Sequence of chain 1.B:
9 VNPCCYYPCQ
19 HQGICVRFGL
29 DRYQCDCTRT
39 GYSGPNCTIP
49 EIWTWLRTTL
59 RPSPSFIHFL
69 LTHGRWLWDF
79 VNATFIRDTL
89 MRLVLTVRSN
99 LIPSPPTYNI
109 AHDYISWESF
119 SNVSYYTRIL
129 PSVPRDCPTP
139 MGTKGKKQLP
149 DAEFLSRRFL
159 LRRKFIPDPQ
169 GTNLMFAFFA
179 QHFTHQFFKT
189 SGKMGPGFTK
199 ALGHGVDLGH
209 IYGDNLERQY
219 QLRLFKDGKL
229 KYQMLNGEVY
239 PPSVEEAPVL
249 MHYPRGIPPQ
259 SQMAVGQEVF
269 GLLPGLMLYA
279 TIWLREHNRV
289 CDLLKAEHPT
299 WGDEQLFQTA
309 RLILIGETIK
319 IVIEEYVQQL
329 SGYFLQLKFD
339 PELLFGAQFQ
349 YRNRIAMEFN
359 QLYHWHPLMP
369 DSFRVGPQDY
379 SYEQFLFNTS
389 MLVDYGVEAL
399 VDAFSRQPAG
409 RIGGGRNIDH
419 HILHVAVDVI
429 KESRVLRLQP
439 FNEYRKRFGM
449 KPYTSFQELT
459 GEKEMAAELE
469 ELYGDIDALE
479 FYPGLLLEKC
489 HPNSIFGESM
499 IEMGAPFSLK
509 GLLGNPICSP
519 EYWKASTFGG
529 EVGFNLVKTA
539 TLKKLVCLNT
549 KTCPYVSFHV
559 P

Sequence of chain 1.A:
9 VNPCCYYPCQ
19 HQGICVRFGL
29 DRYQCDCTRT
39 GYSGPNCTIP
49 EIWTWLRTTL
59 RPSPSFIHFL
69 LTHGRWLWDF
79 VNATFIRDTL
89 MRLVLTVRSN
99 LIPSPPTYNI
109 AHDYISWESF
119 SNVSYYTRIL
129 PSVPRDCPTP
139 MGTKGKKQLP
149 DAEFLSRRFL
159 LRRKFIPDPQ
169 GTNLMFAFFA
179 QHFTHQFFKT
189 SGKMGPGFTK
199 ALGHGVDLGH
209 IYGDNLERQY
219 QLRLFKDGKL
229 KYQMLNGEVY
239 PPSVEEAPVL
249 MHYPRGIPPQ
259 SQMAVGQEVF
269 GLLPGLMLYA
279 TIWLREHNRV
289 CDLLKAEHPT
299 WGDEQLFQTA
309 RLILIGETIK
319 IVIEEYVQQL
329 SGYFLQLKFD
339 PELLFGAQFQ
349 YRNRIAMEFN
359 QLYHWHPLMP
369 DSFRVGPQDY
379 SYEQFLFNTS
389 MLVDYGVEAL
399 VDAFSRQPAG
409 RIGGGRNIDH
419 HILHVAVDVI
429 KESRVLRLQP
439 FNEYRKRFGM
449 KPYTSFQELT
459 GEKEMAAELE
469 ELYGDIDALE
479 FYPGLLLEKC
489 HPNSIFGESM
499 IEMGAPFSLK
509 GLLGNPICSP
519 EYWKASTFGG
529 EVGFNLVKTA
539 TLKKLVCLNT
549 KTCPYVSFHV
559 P

Binding-site contacts:
Ligand atom C2 contacts residue ASN120 of chain 1.B at 2.4 Å.
Ligand atom O5 contacts residue GLU116 of chain 1.B at 3.4 Å (salt-bridge).
Ligand atom C2 contacts residue LEU214 of chain 1.A at 3.9 Å (hydrophobic).
Ligand atom C4 contacts residue LEU214 of chain 1.A at 3.7 Å (hydrophobic).
Ligand atom O5 contacts residue ASN120 of chain 1.B at 2.3 Å (h-bond).
Ligand atom C1 contacts residue TYR123 of chain 1.B at 3.7 Å (hydrophobic).
Ligand atom O6 contacts residue LEU214 of chain 1.A at 4.0 Å.
Ligand atom C3 contacts residue LEU214 of chain 1.A at 4.0 Å (hydrophobic).
Ligand atom C8 contacts residue MET192 of chain 1.B at 3.7 Å (hydrophobic).
Ligand atom C5 contacts residue TYR123 of chain 1.B at 4.0 Å (hydrophobic).
Ligand atom O5 contacts residue LEU214 of chain 1.A at 3.5 Å.
Ligand atom C6 contacts residue TYR218 of chain 1.A at 3.7 Å (hydrophobic).
Ligand atom C3 contacts residue ASN120 of chain 1.B at 3.7 Å.
Ligand atom C4 contacts residue ASN120 of chain 1.B at 4.1 Å.
Ligand atom C5 contacts residue LEU214 of chain 1.A at 3.9 Å (hydrophobic).
Ligand atom O5 contacts residue PHE196 of chain 1.B at 4.4 Å.
Ligand atom C1 contacts residue ASN120 of chain 1.B at 1.4 Å.
Ligand atom O5 contacts residue TYR123 of chain 1.B at 3.0 Å.
Ligand atom C5 contacts residue PHE196 of chain 1.B at 4.1 Å (hydrophobic).
Ligand atom O6 contacts residue GLU215 of chain 1.A at 2.7 Å (salt-bridge).
Ligand atom O3 contacts residue LEU214 of chain 1.A at 3.8 Å.
Ligand atom C5 contacts residue ASN120 of chain 1.B at 3.6 Å.
Ligand atom C6 contacts residue TYR123 of chain 1.B at 3.1 Å (hydrophobic).
Ligand atom C8 contacts residue ASN120 of chain 1.B at 4.5 Å.
Ligand atom C6 contacts residue PHE196 of chain 1.B at 3.8 Å (hydrophobic).
Ligand atom O3 contacts residue GLU215 of chain 1.A at 4.1 Å.
Ligand atom N2 contacts residue ASN120 of chain 1.B at 2.9 Å (h-bond).
Ligand atom C2 contacts residue GLU116 of chain 1.B at 4.3 Å.
Ligand atom C7 contacts residue ASN120 of chain 1.B at 3.3 Å.
Ligand atom O6 contacts residue GLU116 of chain 1.B at 4.1 Å.
Ligand atom O7 contacts residue ASN120 of chain 1.B at 3.3 Å (h-bond).
Ligand atom C1 contacts residue LEU214 of chain 1.A at 4.4 Å (hydrophobic).
Ligand atom C1 contacts residue GLU116 of chain 1.B at 3.7 Å.
Ligand atom O6 contacts residue TYR123 of chain 1.B at 2.7 Å (h-bond).
Ligand atom C6 contacts residue GLU215 of chain 1.A at 3.8 Å.
Ligand atom O7 contacts residue LEU214 of chain 1.A at 4.0 Å.
Ligand atom C5 contacts residue TYR218 of chain 1.A at 4.0 Å (hydrophobic).
Ligand atom C6 contacts residue LEU214 of chain 1.A at 3.8 Å (hydrophobic).

This protein binds this small molecule.
Small molecule (SMILES): CC(=O)N[C@H]1[C@H](O[C@H]2[C@H](O)[C@@H](NC(C)=O)CO[C@@H]2CO)O[C@H](CO)[C@@H](O)[C@@H]1O